Sequence of chain 1.A:
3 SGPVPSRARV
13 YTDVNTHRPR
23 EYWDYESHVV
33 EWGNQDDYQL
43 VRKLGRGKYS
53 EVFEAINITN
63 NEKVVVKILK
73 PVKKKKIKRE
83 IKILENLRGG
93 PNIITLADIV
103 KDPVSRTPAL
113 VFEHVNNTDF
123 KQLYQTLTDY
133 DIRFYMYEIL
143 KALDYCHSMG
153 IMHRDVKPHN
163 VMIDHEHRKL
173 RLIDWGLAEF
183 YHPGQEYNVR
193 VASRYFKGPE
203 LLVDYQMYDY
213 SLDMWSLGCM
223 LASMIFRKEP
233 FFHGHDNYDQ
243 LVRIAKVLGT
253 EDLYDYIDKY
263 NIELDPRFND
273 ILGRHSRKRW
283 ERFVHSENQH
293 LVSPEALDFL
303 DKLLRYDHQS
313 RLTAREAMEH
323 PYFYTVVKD

The small molecule below binds the protein below.
Small molecule (SMILES): O=C1NC(NC23CC4CC(CC(C4)C2)C3)=N/C1=C\c1ccc2ncsc2c1

Binding-site contacts:
Ligand atom C contacts residue SO41 of chain 1.H at 3.8 Å.
Ligand atom N contacts residue LYS69 of chain 1.A at 3.9 Å.
Ligand atom C10 contacts residue SO41 of chain 1.H at 3.6 Å.
Ligand atom C16 contacts residue VAL67 of chain 1.A at 3.9 Å (hydrophobic).
Ligand atom C1 contacts residue SO41 of chain 1.H at 3.6 Å.
Ligand atom N2 contacts residue ILE175 of chain 1.A at 3.5 Å.
Ligand atom S contacts residue MET164 of chain 1.A at 3.7 Å.
Ligand atom C1 contacts residue VAL54 of chain 1.A at 3.8 Å (hydrophobic).
Ligand atom C1 contacts residue ILE175 of chain 1.A at 4.0 Å (hydrophobic).
Ligand atom C20 contacts residue VAL67 of chain 1.A at 4.0 Å (hydrophobic).
Ligand atom C9 contacts residue GLY47 of chain 1.A at 3.7 Å.
Ligand atom C5 contacts residue MET164 of chain 1.A at 3.8 Å (hydrophobic).
Ligand atom N2 contacts residue VAL54 of chain 1.A at 3.8 Å.
Ligand atom C16 contacts residue ILE96 of chain 1.A at 3.8 Å (hydrophobic).
Ligand atom C6 contacts residue MET164 of chain 1.A at 3.5 Å (hydrophobic).
Ligand atom O contacts residue SO41 of chain 1.H at 4.0 Å.
Ligand atom C17 contacts residue VAL67 of chain 1.A at 3.6 Å (hydrophobic).
Ligand atom C18 contacts residue VAL117 of chain 1.A at 2.9 Å (hydrophobic).
Ligand atom C14 contacts residue VAL67 of chain 1.A at 3.9 Å (hydrophobic).
Ligand atom C19 contacts residue MET164 of chain 1.A at 4.0 Å (hydrophobic).
Ligand atom O contacts residue LYS69 of chain 1.A at 2.8 Å (salt-bridge).
Ligand atom C16 contacts residue GLU115 of chain 1.A at 3.4 Å.
Ligand atom C contacts residue LYS69 of chain 1.A at 3.7 Å.
Ligand atom O contacts residue ASP176 of chain 1.A at 3.8 Å.
Ligand atom C15 contacts residue VAL67 of chain 1.A at 4.0 Å (hydrophobic).
Ligand atom C3 contacts residue VAL54 of chain 1.A at 3.5 Å (hydrophobic).
Ligand atom C12 contacts residue ILE175 of chain 1.A at 3.6 Å (hydrophobic).
Ligand atom C15 contacts residue PHE114 of chain 1.A at 3.9 Å (hydrophobic).
Ligand atom N1 contacts residue SO41 of chain 1.H at 3.2 Å (h-bond).
Ligand atom N contacts residue SO41 of chain 1.H at 2.7 Å (h-bond).
Ligand atom N1 contacts residue VAL54 of chain 1.A at 4.0 Å.
Ligand atom C20 contacts residue MET164 of chain 1.A at 4.0 Å (hydrophobic).
Ligand atom N3 contacts residue VAL67 of chain 1.A at 3.6 Å.
Ligand atom C11 contacts residue ILE175 of chain 1.A at 3.9 Å (hydrophobic).
Ligand atom C13 contacts residue ILE175 of chain 1.A at 3.8 Å (hydrophobic).
Ligand atom C11 contacts residue MET164 of chain 1.A at 3.7 Å (hydrophobic).
Ligand atom S contacts residue ASN119 of chain 1.A at 3.5 Å (h-bond).
Ligand atom C15 contacts residue ILE96 of chain 1.A at 3.9 Å (hydrophobic).
Ligand atom N3 contacts residue VAL117 of chain 1.A at 3.0 Å (h-bond).
Ligand atom C18 contacts residue ASN119 of chain 1.A at 3.4 Å.